The protein below binds the small molecule below.
Small molecule (SMILES): CC(=O)N[C@H]1[C@@H](O[P](=O)(O)O[P](=O)(O)OC[C@H]2O[C@@H](n3ccc(=O)[nH]c3=O)[C@H](O)[C@@H]2O)O[C@H](CO)[C@@H](O)[C@@H]1O

Binding-site contacts:
Ligand atom O2 contacts residue ILE9 of chain 1.F at 3.6 Å.
Ligand atom C4 contacts residue PRO24 of chain 1.D at 3.9 Å (hydrophobic).
Ligand atom C4' contacts residue ASP67 of chain 1.F at 3.4 Å.
Ligand atom C1B contacts residue ILE9 of chain 1.F at 4.0 Å (hydrophobic).
Ligand atom O4 contacts residue LEU3 of chain 1.D at 3.3 Å.
Ligand atom N3 contacts residue PRO24 of chain 1.D at 3.9 Å.
Ligand atom N2' contacts residue GLY48 of chain 1.F at 3.4 Å (h-bond).
Ligand atom C7' contacts residue GLY48 of chain 1.F at 3.7 Å.
Ligand atom O3' contacts residue GLY48 of chain 1.F at 2.5 Å (h-bond).
Ligand atom O7' contacts residue GLU31 of chain 1.F at 4.0 Å.
Ligand atom N3 contacts residue ASP5 of chain 1.D at 2.9 Å (salt-bridge).
Ligand atom O4B contacts residue ILE27 of chain 1.F at 3.9 Å.
Ligand atom C3B contacts residue ASP11 of chain 1.F at 3.6 Å.
Ligand atom C5B contacts residue ILE27 of chain 1.F at 3.8 Å (hydrophobic).
Ligand atom O2B contacts residue ALA30 of chain 1.F at 2.9 Å (h-bond).
Ligand atom O2B contacts residue GLY29 of chain 1.F at 3.4 Å.
Ligand atom O2A contacts residue LYS47 of chain 1.F at 3.5 Å (salt-bridge).
Ligand atom C2 contacts residue ASP5 of chain 1.D at 3.7 Å.
Ligand atom C4 contacts residue LEU3 of chain 1.D at 3.8 Å (hydrophobic).
Ligand atom N3 contacts residue ARG7 of chain 1.D at 4.1 Å.
Ligand atom PB contacts residue ALA30 of chain 1.F at 4.2 Å.
Ligand atom O4 contacts residue ASP5 of chain 1.D at 3.6 Å (salt-bridge).
Ligand atom C4B contacts residue ILE27 of chain 1.F at 3.7 Å (hydrophobic).
Ligand atom O7' contacts residue ALA30 of chain 1.F at 3.7 Å.
Ligand atom O4' contacts residue LYS47 of chain 1.F at 3.6 Å.
Ligand atom O3B contacts residue ASP11 of chain 1.F at 3.0 Å (salt-bridge).
Ligand atom O4' contacts residue ASP67 of chain 1.F at 2.8 Å (salt-bridge).
Ligand atom C4 contacts residue ASP5 of chain 1.D at 3.6 Å.
Ligand atom C2 contacts residue ARG7 of chain 1.D at 4.0 Å.
Ligand atom O2 contacts residue ARG7 of chain 1.D at 3.2 Å (salt-bridge).
Ligand atom C3' contacts residue GLY48 of chain 1.F at 3.3 Å.
Ligand atom O4B contacts residue ILE9 of chain 1.F at 4.0 Å.
Ligand atom O3B contacts residue ILE9 of chain 1.F at 3.7 Å.
Ligand atom O4 contacts residue PRO24 of chain 1.D at 4.0 Å.
Ligand atom O4' contacts residue ARG96 of chain 1.F at 3.9 Å.
Ligand atom O3' contacts residue ARG96 of chain 1.F at 3.6 Å (salt-bridge).
Ligand atom O3' contacts residue ASP67 of chain 1.F at 3.8 Å.
Ligand atom O7' contacts residue GLY48 of chain 1.F at 4.0 Å.
Ligand atom O2 contacts residue ASP5 of chain 1.D at 3.7 Å.
Ligand atom C2' contacts residue GLY48 of chain 1.F at 4.0 Å.

Sequence of chain 1.D:
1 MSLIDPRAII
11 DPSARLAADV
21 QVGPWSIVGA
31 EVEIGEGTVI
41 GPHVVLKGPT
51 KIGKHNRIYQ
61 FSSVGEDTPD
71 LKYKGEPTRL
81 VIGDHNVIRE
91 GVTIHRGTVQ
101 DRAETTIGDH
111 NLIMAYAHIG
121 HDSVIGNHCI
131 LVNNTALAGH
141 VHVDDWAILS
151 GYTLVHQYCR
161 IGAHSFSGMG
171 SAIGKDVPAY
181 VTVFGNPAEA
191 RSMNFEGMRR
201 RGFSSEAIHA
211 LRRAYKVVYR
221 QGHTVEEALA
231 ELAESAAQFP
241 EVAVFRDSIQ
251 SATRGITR

Sequence of chain 1.F:
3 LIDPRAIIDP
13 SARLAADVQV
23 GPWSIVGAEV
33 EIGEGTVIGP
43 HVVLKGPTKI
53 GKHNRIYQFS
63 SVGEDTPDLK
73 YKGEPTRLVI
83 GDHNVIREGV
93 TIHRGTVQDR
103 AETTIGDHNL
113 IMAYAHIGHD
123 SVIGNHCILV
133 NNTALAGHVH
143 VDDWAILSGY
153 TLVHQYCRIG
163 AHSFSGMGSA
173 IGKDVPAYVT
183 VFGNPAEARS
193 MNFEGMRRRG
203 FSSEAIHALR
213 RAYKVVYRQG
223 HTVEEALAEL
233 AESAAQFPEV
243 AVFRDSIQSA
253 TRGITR